A protein and the small-molecule ligand that binds it are described below.
Small molecule (SMILES): CCCCC[C@H](CC(=O)NO)C(=O)N[C@H](C(=O)N1CCC[C@H]1CO)C(C)C

Sequence of chain 1.D:
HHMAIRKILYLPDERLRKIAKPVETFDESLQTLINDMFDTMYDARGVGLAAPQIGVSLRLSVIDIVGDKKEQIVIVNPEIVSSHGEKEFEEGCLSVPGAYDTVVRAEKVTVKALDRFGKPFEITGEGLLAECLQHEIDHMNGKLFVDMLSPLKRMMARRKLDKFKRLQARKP

Binding-site contacts:
Ligand atom C3 contacts residue ZN1 of chain 1.K at 2.8 Å.
Ligand atom C10 contacts residue GLU137 of chain 1.C at 3.8 Å.
Ligand atom O4 contacts residue GLN59 of chain 1.C at 3.3 Å (h-bond).
Ligand atom C23 contacts residue TYR106 of chain 1.D at 3.8 Å (hydrophobic).
Ligand atom O13 contacts residue VAL53 of chain 1.C at 2.9 Å (h-bond).
Ligand atom N1 contacts residue HIS141 of chain 1.C at 3.4 Å.
Ligand atom O20 contacts residue GLY98 of chain 1.C at 2.8 Å (h-bond).
Ligand atom C26 contacts residue GLU96 of chain 1.C at 3.8 Å.
Ligand atom C18 contacts residue BB21 of chain 1.P at 3.7 Å.
Ligand atom N14 contacts residue GLY98 of chain 1.C at 3.1 Å (h-bond).
Ligand atom O4 contacts residue ZN1 of chain 1.K at 2.1 Å.
Ligand atom O2 contacts residue GLN59 of chain 1.C at 2.6 Å (h-bond).
Ligand atom N1 contacts residue ZN1 of chain 1.K at 3.0 Å.
Ligand atom O27 contacts residue GLU96 of chain 1.C at 3.0 Å (salt-bridge).
Ligand atom C5 contacts residue GLY54 of chain 1.C at 3.2 Å.
Ligand atom O2 contacts residue GLU142 of chain 1.C at 3.2 Å (salt-bridge).
Ligand atom O27 contacts residue GLU96 of chain 1.D at 3.6 Å.
Ligand atom N1 contacts residue GLY54 of chain 1.C at 3.3 Å (h-bond).
Ligand atom O2 contacts residue HIS141 of chain 1.C at 3.0 Å (h-bond).
Ligand atom N1 contacts residue GLN59 of chain 1.C at 3.3 Å (h-bond).
Ligand atom O2 contacts residue ZN1 of chain 1.K at 2.3 Å.
Ligand atom O4 contacts residue HIS141 of chain 1.C at 3.2 Å (h-bond).
Ligand atom O13 contacts residue GLY52 of chain 1.C at 3.4 Å.
Ligand atom C26 contacts residue BB21 of chain 1.P at 3.4 Å.
Ligand atom C3 contacts residue GLY54 of chain 1.C at 3.5 Å.
Ligand atom C24 contacts residue TYR106 of chain 1.D at 3.6 Å (hydrophobic).
Ligand atom O27 contacts residue BB21 of chain 1.P at 2.8 Å (h-bond).
Ligand atom O4 contacts residue LEU100 of chain 1.C at 2.9 Å (h-bond).
Ligand atom C3 contacts residue HIS141 of chain 1.C at 3.4 Å.
Ligand atom C18 contacts residue TYR106 of chain 1.D at 3.7 Å (hydrophobic).
Ligand atom C11 contacts residue GLU137 of chain 1.C at 3.4 Å.
Ligand atom O20 contacts residue GLU97 of chain 1.C at 3.7 Å.
Ligand atom O2 contacts residue HIS145 of chain 1.C at 2.8 Å.
Ligand atom N1 contacts residue GLU142 of chain 1.C at 2.6 Å (salt-bridge).
Ligand atom C6 contacts residue GLY98 of chain 1.C at 3.6 Å.
Ligand atom C3 contacts residue GLU142 of chain 1.C at 3.7 Å.
Ligand atom O4 contacts residue CYS99 of chain 1.C at 3.4 Å (h-bond).
Ligand atom C10 contacts residue CYS138 of chain 1.C at 3.6 Å (hydrophobic).
Ligand atom C8 contacts residue GLY98 of chain 1.C at 3.5 Å.
Ligand atom C25 contacts residue GLU96 of chain 1.D at 3.7 Å.

Sequence of chain 1.C:
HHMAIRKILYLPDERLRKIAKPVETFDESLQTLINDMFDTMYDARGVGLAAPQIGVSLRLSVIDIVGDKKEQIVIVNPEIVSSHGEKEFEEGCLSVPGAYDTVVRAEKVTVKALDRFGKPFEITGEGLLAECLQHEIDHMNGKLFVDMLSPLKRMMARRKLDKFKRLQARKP